Binding-site contacts:
Ligand atom O3' contacts residue TYR56 of chain 1.A at 2.6 Å (h-bond).
Ligand atom C4' contacts residue GLU180 of chain 1.A at 3.7 Å.
Ligand atom O2 contacts residue ILE55 of chain 1.A at 3.9 Å.
Ligand atom O2 contacts residue GLN80 of chain 1.A at 3.7 Å.
Ligand atom O4 contacts residue GLN80 of chain 1.A at 2.7 Å (h-bond).
Ligand atom O5' contacts residue GLU38 of chain 1.A at 2.9 Å (salt-bridge).
Ligand atom O5' contacts residue ARG118 of chain 1.A at 3.2 Å (salt-bridge).
Ligand atom C3' contacts residue TYR56 of chain 1.A at 3.7 Å (hydrophobic).
Ligand atom C2' contacts residue HIS13 of chain 1.A at 3.5 Å.
Ligand atom O4' contacts residue ILE52 of chain 1.A at 3.5 Å.
Ligand atom O3' contacts residue GLU180 of chain 1.A at 2.9 Å (salt-bridge).
Ligand atom C5' contacts residue GLU38 of chain 1.A at 3.5 Å.
Ligand atom O3' contacts residue HIS13 of chain 1.A at 3.6 Å.
Ligand atom C3' contacts residue HIS13 of chain 1.A at 3.5 Å.
Ligand atom C5B contacts residue TRP43 of chain 1.A at 3.9 Å (hydrophobic).
Ligand atom C4 contacts residue GLN80 of chain 1.A at 3.6 Å.
Ligand atom N1 contacts residue MET83 of chain 1.A at 3.7 Å.
Ligand atom O4 contacts residue TYR127 of chain 1.A at 3.5 Å.
Ligand atom C6 contacts residue MET83 of chain 1.A at 3.8 Å (hydrophobic).
Ligand atom C2 contacts residue MET83 of chain 1.A at 3.8 Å (hydrophobic).
Ligand atom N3 contacts residue GLN80 of chain 1.A at 3.0 Å (h-bond).
Ligand atom C2' contacts residue TYR127 of chain 1.A at 3.5 Å (hydrophobic).
Ligand atom O4 contacts residue ALA123 of chain 1.A at 3.3 Å.
Ligand atom C2 contacts residue TYR127 of chain 1.A at 3.4 Å (hydrophobic).
Ligand atom O2 contacts residue TYR127 of chain 1.A at 3.4 Å.
Ligand atom O4 contacts residue MET83 of chain 1.A at 3.9 Å.
Ligand atom BR contacts residue TYR87 of chain 1.A at 3.2 Å.
Ligand atom N3 contacts residue MET83 of chain 1.A at 3.8 Å.
Ligand atom C5B contacts residue ALA123 of chain 1.A at 3.6 Å (hydrophobic).
Ligand atom C4' contacts residue ILE52 of chain 1.A at 3.5 Å (hydrophobic).
Ligand atom N3 contacts residue TYR127 of chain 1.A at 3.5 Å.
Ligand atom C5 contacts residue MET83 of chain 1.A at 3.8 Å (hydrophobic).
Ligand atom C2 contacts residue GLN80 of chain 1.A at 3.8 Å.
Ligand atom C4 contacts residue TYR127 of chain 1.A at 3.5 Å (hydrophobic).
Ligand atom N1 contacts residue TYR127 of chain 1.A at 3.6 Å.
Ligand atom C5' contacts residue ARG177 of chain 1.A at 3.2 Å.
Ligand atom C4' contacts residue ARG177 of chain 1.A at 3.3 Å.
Ligand atom C2' contacts residue TYR56 of chain 1.A at 3.9 Å (hydrophobic).
Ligand atom C5 contacts residue TYR127 of chain 1.A at 3.9 Å (hydrophobic).
Ligand atom C3' contacts residue GLU180 of chain 1.A at 3.4 Å.

The small molecule below binds the protein below.
Small molecule (SMILES): O=c1[nH]c(=O)n([C@H]2C[C@H](O)[C@@H](CO)O2)cc1/C=C/Br

Sequence of chain 1.A:
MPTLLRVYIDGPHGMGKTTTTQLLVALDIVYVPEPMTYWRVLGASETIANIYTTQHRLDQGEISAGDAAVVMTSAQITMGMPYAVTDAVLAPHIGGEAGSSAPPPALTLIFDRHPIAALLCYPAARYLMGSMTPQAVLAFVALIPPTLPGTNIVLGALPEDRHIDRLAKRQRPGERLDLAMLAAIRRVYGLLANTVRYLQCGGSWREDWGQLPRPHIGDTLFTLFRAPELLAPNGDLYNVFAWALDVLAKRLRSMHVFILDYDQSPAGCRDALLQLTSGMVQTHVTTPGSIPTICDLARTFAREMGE